Binding-site contacts:
Ligand atom CE contacts residue LYS1225 of chain 3.MA at 2.9 Å.
Ligand atom CG contacts residue GLU1052 of chain 3.A at 3.2 Å.
Ligand atom O contacts residue THR1065 of chain 3.A at 3.2 Å.
Ligand atom CE contacts residue GLU1228 of chain 3.MA at 2.4 Å.
Ligand atom N contacts residue GLN1074 of chain 3.A at 3.2 Å (h-bond).
Ligand atom OG1 contacts residue ARG1049 of chain 3.A at 2.9 Å (salt-bridge).
Ligand atom O contacts residue THR1065 of chain 3.A at 3.6 Å.
Ligand atom NH2 contacts residue ASP1073 of chain 3.A at 3.1 Å (salt-bridge).
Ligand atom CZ contacts residue ARG1044 of chain 3.A at 3.2 Å.
Ligand atom NH1 contacts residue ASN1069 of chain 3.A at 2.8 Å (h-bond).
Ligand atom CB contacts residue GLU1228 of chain 3.MA at 3.7 Å.
Ligand atom O contacts residue ARG1049 of chain 3.A at 3.7 Å.
Ligand atom CG2 contacts residue PHE1068 of chain 3.A at 3.6 Å (hydrophobic).
Ligand atom CG contacts residue GLU1228 of chain 3.MA at 2.9 Å.
Ligand atom CB contacts residue GLU1052 of chain 3.A at 3.1 Å.
Ligand atom O contacts residue ASN1069 of chain 3.A at 3.0 Å (h-bond).
Ligand atom O contacts residue ILE1045 of chain 3.A at 3.6 Å.
Ligand atom CD contacts residue GLN1074 of chain 3.A at 3.5 Å.
Ligand atom O contacts residue ASN1069 of chain 3.A at 3.3 Å (h-bond).
Ligand atom C contacts residue ASN1069 of chain 3.A at 3.2 Å.
Ligand atom CD1 contacts residue THR1065 of chain 3.A at 3.5 Å.
Ligand atom N contacts residue THR1065 of chain 3.A at 3.2 Å (h-bond).
Ligand atom N contacts residue ASN1069 of chain 3.A at 2.9 Å (h-bond).
Ligand atom CG contacts residue ILE1045 of chain 3.A at 3.5 Å (hydrophobic).
Ligand atom NZ contacts residue GLU1228 of chain 3.MA at 2.8 Å.
Ligand atom CE1 contacts residue ARG1044 of chain 3.A at 3.5 Å.
Ligand atom CA contacts residue THR1065 of chain 3.A at 3.6 Å.
Ligand atom CD contacts residue GLU1228 of chain 3.MA at 2.9 Å.
Ligand atom CA contacts residue ASN1069 of chain 3.A at 3.5 Å.
Ligand atom NH1 contacts residue ASP1073 of chain 3.A at 3.6 Å.
Ligand atom O contacts residue ARG1049 of chain 3.A at 3.7 Å.
Ligand atom NZ contacts residue LYS1225 of chain 3.MA at 2.2 Å.
Ligand atom CD1 contacts residue ARG1044 of chain 3.A at 3.1 Å.
Ligand atom O contacts residue ARG1049 of chain 3.A at 3.7 Å.
Ligand atom CD1 contacts residue ILE1053 of chain 3.A at 3.4 Å (hydrophobic).
Ligand atom NZ contacts residue ASP1073 of chain 3.A at 3.0 Å (salt-bridge).
Ligand atom CB contacts residue GLN1074 of chain 3.A at 3.5 Å.
Ligand atom CG1 contacts residue PHE1068 of chain 3.A at 3.4 Å (hydrophobic).
Ligand atom CD1 contacts residue PHE1068 of chain 3.A at 3.4 Å (hydrophobic).
Ligand atom O contacts residue GLN1074 of chain 3.A at 3.0 Å (h-bond).

Sequence of chain 3.A:
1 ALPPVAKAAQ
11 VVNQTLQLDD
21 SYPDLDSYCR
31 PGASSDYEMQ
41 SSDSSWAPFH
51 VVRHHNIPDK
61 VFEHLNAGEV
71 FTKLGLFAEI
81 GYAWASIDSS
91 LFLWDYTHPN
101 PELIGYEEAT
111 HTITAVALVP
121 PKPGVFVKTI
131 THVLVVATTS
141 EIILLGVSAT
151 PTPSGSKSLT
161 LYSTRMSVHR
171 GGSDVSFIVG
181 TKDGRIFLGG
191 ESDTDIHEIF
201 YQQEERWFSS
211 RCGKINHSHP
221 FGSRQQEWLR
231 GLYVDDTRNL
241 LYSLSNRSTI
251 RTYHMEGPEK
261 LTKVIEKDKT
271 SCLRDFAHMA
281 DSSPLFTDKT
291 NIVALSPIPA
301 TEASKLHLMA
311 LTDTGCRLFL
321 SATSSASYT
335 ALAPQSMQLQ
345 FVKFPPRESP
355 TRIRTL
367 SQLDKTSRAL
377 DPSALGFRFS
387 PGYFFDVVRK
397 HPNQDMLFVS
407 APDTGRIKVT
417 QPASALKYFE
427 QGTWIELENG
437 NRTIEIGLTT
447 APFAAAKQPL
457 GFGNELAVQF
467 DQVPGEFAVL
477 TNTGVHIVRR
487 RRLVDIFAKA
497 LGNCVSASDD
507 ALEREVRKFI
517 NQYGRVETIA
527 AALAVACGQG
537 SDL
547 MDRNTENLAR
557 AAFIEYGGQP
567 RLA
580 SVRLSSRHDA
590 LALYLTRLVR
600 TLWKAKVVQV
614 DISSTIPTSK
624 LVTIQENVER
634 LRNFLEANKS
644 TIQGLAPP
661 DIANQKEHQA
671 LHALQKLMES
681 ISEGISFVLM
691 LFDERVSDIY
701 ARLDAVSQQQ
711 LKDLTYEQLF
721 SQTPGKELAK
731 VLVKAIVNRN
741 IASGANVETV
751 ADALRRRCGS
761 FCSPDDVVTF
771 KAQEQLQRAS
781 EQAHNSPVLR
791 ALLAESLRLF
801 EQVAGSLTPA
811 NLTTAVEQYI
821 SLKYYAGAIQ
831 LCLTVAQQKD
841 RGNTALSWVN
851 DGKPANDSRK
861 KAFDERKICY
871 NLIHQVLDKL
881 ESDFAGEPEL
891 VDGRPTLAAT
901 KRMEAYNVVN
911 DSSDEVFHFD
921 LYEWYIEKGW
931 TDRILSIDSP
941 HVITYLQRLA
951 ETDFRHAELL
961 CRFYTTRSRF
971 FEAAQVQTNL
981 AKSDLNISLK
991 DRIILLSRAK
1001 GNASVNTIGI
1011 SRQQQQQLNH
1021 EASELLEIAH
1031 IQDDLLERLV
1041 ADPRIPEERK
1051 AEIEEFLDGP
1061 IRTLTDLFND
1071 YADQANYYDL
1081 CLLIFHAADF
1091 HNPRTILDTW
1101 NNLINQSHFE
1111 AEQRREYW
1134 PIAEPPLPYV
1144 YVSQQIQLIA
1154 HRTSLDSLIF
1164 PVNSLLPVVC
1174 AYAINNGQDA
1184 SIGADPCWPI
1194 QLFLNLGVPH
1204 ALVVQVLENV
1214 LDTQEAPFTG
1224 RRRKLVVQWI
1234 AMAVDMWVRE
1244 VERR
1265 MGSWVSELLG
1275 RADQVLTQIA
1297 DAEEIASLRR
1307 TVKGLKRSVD

The protein below binds the small molecule below.
Small molecule (SMILES): CC[C@H](C)[C@H](NC(=O)[C@@H](NC(=O)[C@H](CC(C)C)NC(=O)[C@@H](N)CCCCN)C(C)C)C(=O)N[C@@H](CC(N)=O)C(=O)N[C@@H](CCCCN)C(=O)N[C@@H](CC(=O)O)C(=O)N[C@@H](CCSC)C(=O)N[C@@H](CCCN=C(N)N)C(=O)N[C@H](C(=O)N[C@@H](CC(=O)O)C(=O)N[C@@H](CC(C)C)C(=O)N[C@@H](Cc1ccccc1)C(=O)N[C@@H](CO)C(=O)N1CCC[C@H]1C(=O)N1CCC[C@H]1C(=O)N[C@H](C=O)CC(N)=O)[C@@H](C)O

Sequence of chain 3.MA:
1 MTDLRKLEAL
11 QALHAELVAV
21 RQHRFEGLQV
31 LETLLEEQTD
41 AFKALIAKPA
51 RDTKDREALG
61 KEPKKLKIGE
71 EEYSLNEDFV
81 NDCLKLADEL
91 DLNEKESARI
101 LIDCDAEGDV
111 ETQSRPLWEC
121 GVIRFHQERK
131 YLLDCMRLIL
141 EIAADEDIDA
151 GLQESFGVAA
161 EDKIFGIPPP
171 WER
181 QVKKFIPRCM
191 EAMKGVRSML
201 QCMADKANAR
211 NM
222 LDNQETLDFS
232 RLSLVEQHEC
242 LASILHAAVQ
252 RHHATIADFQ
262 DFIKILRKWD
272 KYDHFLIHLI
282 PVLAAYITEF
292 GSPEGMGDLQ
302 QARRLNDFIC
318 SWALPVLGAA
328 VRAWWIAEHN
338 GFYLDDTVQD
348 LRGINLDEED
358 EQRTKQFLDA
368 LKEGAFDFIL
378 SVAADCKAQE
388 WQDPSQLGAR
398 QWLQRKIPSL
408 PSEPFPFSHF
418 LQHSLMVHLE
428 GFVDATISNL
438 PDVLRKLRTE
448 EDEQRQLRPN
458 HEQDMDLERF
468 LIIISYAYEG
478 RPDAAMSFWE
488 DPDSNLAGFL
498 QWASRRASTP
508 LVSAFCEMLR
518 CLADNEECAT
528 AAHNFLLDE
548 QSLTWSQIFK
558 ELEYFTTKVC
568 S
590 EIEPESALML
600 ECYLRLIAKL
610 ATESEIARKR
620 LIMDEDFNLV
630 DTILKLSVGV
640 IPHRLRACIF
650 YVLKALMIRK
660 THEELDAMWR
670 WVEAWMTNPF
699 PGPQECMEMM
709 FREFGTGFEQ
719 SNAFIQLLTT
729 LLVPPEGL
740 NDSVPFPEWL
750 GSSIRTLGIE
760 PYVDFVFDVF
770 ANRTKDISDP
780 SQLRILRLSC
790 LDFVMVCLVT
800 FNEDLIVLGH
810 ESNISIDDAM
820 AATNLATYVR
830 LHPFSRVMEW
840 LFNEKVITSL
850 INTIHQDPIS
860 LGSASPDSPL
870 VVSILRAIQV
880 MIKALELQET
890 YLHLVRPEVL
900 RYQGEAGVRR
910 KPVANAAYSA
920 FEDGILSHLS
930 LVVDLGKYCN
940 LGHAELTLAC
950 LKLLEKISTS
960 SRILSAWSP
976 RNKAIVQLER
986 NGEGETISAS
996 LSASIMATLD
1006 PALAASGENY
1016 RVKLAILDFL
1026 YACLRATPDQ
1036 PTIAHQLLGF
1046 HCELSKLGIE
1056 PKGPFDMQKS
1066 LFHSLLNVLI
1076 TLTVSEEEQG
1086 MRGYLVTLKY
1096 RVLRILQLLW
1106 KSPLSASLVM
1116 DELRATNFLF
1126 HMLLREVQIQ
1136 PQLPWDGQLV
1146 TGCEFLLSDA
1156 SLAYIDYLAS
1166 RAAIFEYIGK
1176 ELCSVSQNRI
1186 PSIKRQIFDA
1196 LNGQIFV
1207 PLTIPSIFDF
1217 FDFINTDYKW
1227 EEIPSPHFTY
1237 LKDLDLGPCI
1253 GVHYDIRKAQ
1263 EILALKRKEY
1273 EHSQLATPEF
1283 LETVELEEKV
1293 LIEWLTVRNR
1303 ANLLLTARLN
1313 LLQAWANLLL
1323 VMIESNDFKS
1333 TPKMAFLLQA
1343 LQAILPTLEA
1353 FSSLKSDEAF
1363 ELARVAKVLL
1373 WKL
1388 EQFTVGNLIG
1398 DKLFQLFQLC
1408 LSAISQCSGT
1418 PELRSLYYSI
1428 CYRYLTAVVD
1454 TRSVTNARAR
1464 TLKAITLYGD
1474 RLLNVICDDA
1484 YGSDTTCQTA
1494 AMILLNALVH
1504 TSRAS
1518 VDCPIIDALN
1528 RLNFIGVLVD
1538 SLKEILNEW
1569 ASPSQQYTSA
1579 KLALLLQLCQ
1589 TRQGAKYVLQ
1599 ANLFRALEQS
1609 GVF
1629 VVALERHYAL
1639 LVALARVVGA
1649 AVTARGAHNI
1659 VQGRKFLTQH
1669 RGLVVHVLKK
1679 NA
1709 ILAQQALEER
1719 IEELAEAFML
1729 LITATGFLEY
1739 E